Sequence of chain 1.A:
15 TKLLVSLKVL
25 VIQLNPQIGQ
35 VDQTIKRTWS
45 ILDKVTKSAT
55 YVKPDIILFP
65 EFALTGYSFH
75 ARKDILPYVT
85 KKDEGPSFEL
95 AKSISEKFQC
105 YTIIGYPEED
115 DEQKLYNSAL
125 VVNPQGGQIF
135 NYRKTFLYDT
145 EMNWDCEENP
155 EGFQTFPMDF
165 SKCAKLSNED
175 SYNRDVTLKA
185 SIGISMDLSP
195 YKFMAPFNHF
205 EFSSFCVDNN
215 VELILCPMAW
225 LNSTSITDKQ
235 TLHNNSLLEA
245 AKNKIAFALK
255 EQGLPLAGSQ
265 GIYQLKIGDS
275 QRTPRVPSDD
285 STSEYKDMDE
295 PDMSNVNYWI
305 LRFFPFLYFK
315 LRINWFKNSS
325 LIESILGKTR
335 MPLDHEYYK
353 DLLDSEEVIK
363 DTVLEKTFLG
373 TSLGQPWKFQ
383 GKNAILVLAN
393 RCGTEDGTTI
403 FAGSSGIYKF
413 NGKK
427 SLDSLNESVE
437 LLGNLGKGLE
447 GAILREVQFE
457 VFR

Binding-site contacts:
Ligand atom OE2 contacts residue TYR142 of chain 1.A at 2.3 Å (h-bond).
Ligand atom CG contacts residue LYS138 of chain 1.A at 4.0 Å.
Ligand atom OE2 contacts residue THR231 of chain 1.A at 3.1 Å.
Ligand atom OD1 contacts residue LYS138 of chain 1.A at 3.1 Å (salt-bridge).
Ligand atom C contacts residue TRP224 of chain 1.A at 3.8 Å (hydrophobic).
Ligand atom N contacts residue TRP224 of chain 1.A at 3.7 Å.
Ligand atom C contacts residue TRP224 of chain 1.A at 3.6 Å (hydrophobic).
Ligand atom O contacts residue TYR302 of chain 1.A at 4.0 Å.
Ligand atom ND2 contacts residue ALA223 of chain 1.A at 3.4 Å (h-bond).
Ligand atom CA contacts residue TRP224 of chain 1.A at 3.7 Å (hydrophobic).
Ligand atom CD contacts residue TYR142 of chain 1.A at 3.1 Å (hydrophobic).
Ligand atom OD1 contacts residue MET190 of chain 1.A at 3.4 Å.
Ligand atom N contacts residue PHE197 of chain 1.A at 3.8 Å.
Ligand atom ND2 contacts residue GLU65 of chain 1.A at 3.8 Å.
Ligand atom CG contacts residue TYR142 of chain 1.A at 3.3 Å (hydrophobic).
Ligand atom CB contacts residue TYR142 of chain 1.A at 3.6 Å (hydrophobic).
Ligand atom N contacts residue MET190 of chain 1.A at 3.8 Å.
Ligand atom CA contacts residue TYR302 of chain 1.A at 3.7 Å (hydrophobic).
Ligand atom CB contacts residue TYR302 of chain 1.A at 3.6 Å (hydrophobic).
Ligand atom ND2 contacts residue TYR71 of chain 1.A at 3.4 Å (h-bond).
Ligand atom OD1 contacts residue SER189 of chain 1.A at 3.2 Å (h-bond).
Ligand atom CB contacts residue LEU225 of chain 1.A at 4.0 Å (hydrophobic).
Ligand atom O contacts residue PHE197 of chain 1.A at 3.8 Å.
Ligand atom N contacts residue SER193 of chain 1.A at 3.8 Å.
Ligand atom O contacts residue SER193 of chain 1.A at 3.7 Å.
Ligand atom OE1 contacts residue THR231 of chain 1.A at 3.8 Å.
Ligand atom N contacts residue TRP224 of chain 1.A at 4.0 Å.
Ligand atom N contacts residue TRP224 of chain 1.A at 4.0 Å.
Ligand atom OD1 contacts residue TYR142 of chain 1.A at 3.1 Å.
Ligand atom CG contacts residue TYR142 of chain 1.A at 3.7 Å (hydrophobic).
Ligand atom CG contacts residue TYR71 of chain 1.A at 3.7 Å (hydrophobic).
Ligand atom CB contacts residue ASN299 of chain 1.A at 4.0 Å.
Ligand atom O contacts residue TRP224 of chain 1.A at 3.2 Å.
Ligand atom OD1 contacts residue TYR71 of chain 1.A at 3.7 Å.
Ligand atom O contacts residue TRP224 of chain 1.A at 3.7 Å.
Ligand atom CB contacts residue PHE197 of chain 1.A at 3.9 Å (hydrophobic).
Ligand atom CD contacts residue THR231 of chain 1.A at 3.5 Å.
Ligand atom ND2 contacts residue SER189 of chain 1.A at 3.2 Å (h-bond).
Ligand atom O contacts residue LEU225 of chain 1.A at 2.9 Å (h-bond).
Ligand atom CG contacts residue SER189 of chain 1.A at 3.5 Å.

This protein binds this small molecule.
Small molecule (SMILES): C[C@@H](C=O)NC(=O)[C@H](CCC(=O)O)NC(=O)[C@@H](N)CC(N)=O